The small molecule below binds the protein below.
Small molecule (SMILES): CC(C)=CCC/C(C)=C/CC/C(C)=C/CO[P](=O)(O)OP(=O)(O)O

Binding-site contacts:
Ligand atom O3A contacts residue MG1 of chain 1.B at 3.5 Å.
Ligand atom O1A contacts residue HIS50 of chain 1.A at 3.2 Å.
Ligand atom O2B contacts residue ARG46 of chain 1.A at 2.8 Å (salt-bridge).
Ligand atom O2A contacts residue MG1 of chain 1.B at 2.0 Å.
Ligand atom O2B contacts residue GLY36 of chain 1.A at 3.6 Å.
Ligand atom PB contacts residue ARG37 of chain 1.A at 3.7 Å.
Ligand atom C10 contacts residue HIS50 of chain 1.A at 3.4 Å.
Ligand atom C6 contacts residue ALA76 of chain 1.A at 3.3 Å (hydrophobic).
Ligand atom O3A contacts residue ASN35 of chain 1.A at 3.2 Å (h-bond).
Ligand atom O1B contacts residue GLY34 of chain 1.A at 3.2 Å.
Ligand atom C10 contacts residue LEU95 of chain 1.A at 3.6 Å (hydrophobic).
Ligand atom O3B contacts residue MG1 of chain 1.B at 2.0 Å.
Ligand atom O1B contacts residue GLY36 of chain 1.A at 3.4 Å (h-bond).
Ligand atom PA contacts residue ARG84 of chain 1.A at 3.8 Å.
Ligand atom PA contacts residue ASP33 of chain 1.A at 3.6 Å.
Ligand atom O3A contacts residue GLY34 of chain 1.A at 3.3 Å (h-bond).
Ligand atom C2 contacts residue MET32 of chain 1.A at 3.1 Å (hydrophobic).
Ligand atom C7 contacts residue ALA76 of chain 1.A at 3.4 Å (hydrophobic).
Ligand atom PB contacts residue MG1 of chain 1.B at 3.2 Å.
Ligand atom O3A contacts residue GLY36 of chain 1.A at 3.0 Å (h-bond).
Ligand atom O1 contacts residue GLY34 of chain 1.A at 3.5 Å (h-bond).
Ligand atom C15 contacts residue PHE99 of chain 1.A at 3.6 Å (hydrophobic).
Ligand atom O1 contacts residue MET32 of chain 1.A at 3.8 Å.
Ligand atom C5 contacts residue ALA76 of chain 1.A at 3.5 Å (hydrophobic).
Ligand atom O3B contacts residue ASP33 of chain 1.A at 2.9 Å (salt-bridge).
Ligand atom O2A contacts residue ARG84 of chain 1.A at 2.9 Å (salt-bridge).
Ligand atom O3A contacts residue ASP33 of chain 1.A at 3.6 Å (salt-bridge).
Ligand atom O1B contacts residue ARG37 of chain 1.A at 2.7 Å (salt-bridge).
Ligand atom O1A contacts residue ARG84 of chain 1.A at 2.8 Å (salt-bridge).
Ligand atom O1 contacts residue ASN35 of chain 1.A at 3.6 Å (h-bond).
Ligand atom O2A contacts residue ASP33 of chain 1.A at 3.1 Å (salt-bridge).
Ligand atom C9 contacts residue ILE57 of chain 1.A at 3.8 Å (hydrophobic).
Ligand atom C4 contacts residue ALA76 of chain 1.A at 3.6 Å (hydrophobic).
Ligand atom O3B contacts residue ARG37 of chain 1.A at 2.9 Å (salt-bridge).
Ligand atom PA contacts residue MG1 of chain 1.B at 3.2 Å.
Ligand atom PB contacts residue GLY36 of chain 1.A at 3.7 Å.
Ligand atom O1 contacts residue ASP33 of chain 1.A at 3.5 Å (salt-bridge).
Ligand atom O1A contacts residue ARG46 of chain 1.A at 2.9 Å (salt-bridge).
Ligand atom C14 contacts residue PHE148 of chain 1.A at 3.8 Å (hydrophobic).
Ligand atom C1 contacts residue MET32 of chain 1.A at 3.7 Å (hydrophobic).

Sequence of chain 1.A:
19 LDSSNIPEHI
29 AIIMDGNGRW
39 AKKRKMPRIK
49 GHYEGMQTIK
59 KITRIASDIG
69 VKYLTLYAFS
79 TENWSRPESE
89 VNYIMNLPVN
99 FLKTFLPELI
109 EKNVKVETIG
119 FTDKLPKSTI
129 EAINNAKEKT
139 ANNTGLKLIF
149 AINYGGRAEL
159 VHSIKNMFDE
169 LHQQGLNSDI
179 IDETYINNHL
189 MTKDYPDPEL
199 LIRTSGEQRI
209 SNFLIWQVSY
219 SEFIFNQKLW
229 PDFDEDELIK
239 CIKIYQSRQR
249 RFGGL

Sequence of chain 2.A:
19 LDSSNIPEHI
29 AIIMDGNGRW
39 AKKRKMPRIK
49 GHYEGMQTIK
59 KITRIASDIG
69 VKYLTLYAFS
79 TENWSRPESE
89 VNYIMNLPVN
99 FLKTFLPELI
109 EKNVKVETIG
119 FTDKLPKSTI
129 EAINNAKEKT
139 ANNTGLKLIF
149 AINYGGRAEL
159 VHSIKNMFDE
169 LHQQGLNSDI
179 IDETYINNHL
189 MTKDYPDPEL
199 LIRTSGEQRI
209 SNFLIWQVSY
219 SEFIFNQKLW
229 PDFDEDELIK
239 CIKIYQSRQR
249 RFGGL